Binding-site contacts:
Ligand atom C3 contacts residue TRP143 of chain 1.H at 3.8 Å (hydrophobic).
Ligand atom N1 contacts residue TYR89 of chain 1.H at 2.6 Å (h-bond).
Ligand atom C5 contacts residue TRP143 of chain 1.H at 3.3 Å (hydrophobic).
Ligand atom O1 contacts residue ARG104 of chain 1.I at 3.5 Å.
Ligand atom N3 contacts residue MET114 of chain 1.I at 3.8 Å.
Ligand atom C11 contacts residue ARG104 of chain 1.I at 4.1 Å.
Ligand atom C6 contacts residue LEU112 of chain 1.I at 3.9 Å (hydrophobic).
Ligand atom N2 contacts residue TRP143 of chain 1.H at 3.2 Å (h-bond).
Ligand atom C11 contacts residue TYR192 of chain 1.H at 3.2 Å (hydrophobic).
Ligand atom C1 contacts residue TRP53 of chain 1.I at 3.7 Å (hydrophobic).
Ligand atom C9 contacts residue MET114 of chain 1.I at 3.5 Å (hydrophobic).
Ligand atom N2 contacts residue MET114 of chain 1.I at 3.5 Å.
Ligand atom C3 contacts residue TYR185 of chain 1.H at 4.1 Å (hydrophobic).
Ligand atom C6 contacts residue THR144 of chain 1.H at 3.8 Å.
Ligand atom C10 contacts residue TRP143 of chain 1.H at 3.5 Å (hydrophobic).
Ligand atom C9 contacts residue TRP143 of chain 1.H at 3.2 Å (hydrophobic).
Ligand atom C2 contacts residue TYR185 of chain 1.H at 3.4 Å (hydrophobic).
Ligand atom C10 contacts residue MET114 of chain 1.I at 3.7 Å (hydrophobic).
Ligand atom C3 contacts residue TYR192 of chain 1.H at 3.7 Å (hydrophobic).
Ligand atom C1 contacts residue TYR89 of chain 1.H at 3.4 Å (hydrophobic).
Ligand atom C4 contacts residue CYS188 of chain 1.H at 4.1 Å (hydrophobic).
Ligand atom N3 contacts residue THR144 of chain 1.H at 3.8 Å.
Ligand atom N3 contacts residue TRP143 of chain 1.H at 4.1 Å.
Ligand atom N1 contacts residue SER142 of chain 1.H at 4.0 Å.
Ligand atom C4 contacts residue TRP143 of chain 1.H at 4.1 Å (hydrophobic).
Ligand atom C5 contacts residue MET114 of chain 1.I at 4.1 Å (hydrophobic).
Ligand atom C11 contacts residue LEU112 of chain 1.I at 4.2 Å (hydrophobic).
Ligand atom C8 contacts residue TRP143 of chain 1.H at 3.6 Å (hydrophobic).
Ligand atom C12 contacts residue ARG104 of chain 1.I at 4.0 Å.
Ligand atom O1 contacts residue LEU112 of chain 1.I at 3.6 Å.
Ligand atom C7 contacts residue LEU112 of chain 1.I at 3.7 Å (hydrophobic).
Ligand atom C2 contacts residue TRP143 of chain 1.H at 3.8 Å (hydrophobic).
Ligand atom C1 contacts residue TRP143 of chain 1.H at 3.7 Å (hydrophobic).
Ligand atom C2 contacts residue TYR89 of chain 1.H at 3.5 Å (hydrophobic).
Ligand atom C4 contacts residue MET114 of chain 1.I at 3.6 Å (hydrophobic).
Ligand atom C12 contacts residue TYR192 of chain 1.H at 3.9 Å (hydrophobic).
Ligand atom N1 contacts residue TRP143 of chain 1.H at 3.1 Å (h-bond).
Ligand atom C2 contacts residue TYR192 of chain 1.H at 3.6 Å (hydrophobic).
Ligand atom C8 contacts residue MET114 of chain 1.I at 4.2 Å (hydrophobic).
Ligand atom C12 contacts residue LEU112 of chain 1.I at 3.7 Å (hydrophobic).

Sequence of chain 1.I:
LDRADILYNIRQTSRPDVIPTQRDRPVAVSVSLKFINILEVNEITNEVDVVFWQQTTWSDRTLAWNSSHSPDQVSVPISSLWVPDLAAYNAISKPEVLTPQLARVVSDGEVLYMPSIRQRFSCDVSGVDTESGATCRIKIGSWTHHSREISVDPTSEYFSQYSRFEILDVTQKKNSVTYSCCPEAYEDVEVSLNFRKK

The protein below binds the small molecule below.
Small molecule (SMILES): CCOc1cncc(N2CCCNCC2)c1

Sequence of chain 1.H:
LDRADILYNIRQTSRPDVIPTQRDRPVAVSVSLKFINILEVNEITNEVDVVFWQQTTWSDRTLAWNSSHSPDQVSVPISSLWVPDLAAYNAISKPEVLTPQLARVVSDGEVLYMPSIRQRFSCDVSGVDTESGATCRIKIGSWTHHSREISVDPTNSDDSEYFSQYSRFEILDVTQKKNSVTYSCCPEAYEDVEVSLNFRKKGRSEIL